The protein below binds the small molecule below.
Small molecule (SMILES): CC(=O)N[C@@H]1[C@@H](O)[C@H](O)[C@@H](CO)O[C@H]1O

Binding-site contacts:
Ligand atom O5 contacts residue ASN69 of chain 1.V at 2.3 Å (h-bond).
Ligand atom C4 contacts residue ASN69 of chain 1.V at 4.2 Å.
Ligand atom C2 contacts residue ASN69 of chain 1.V at 2.5 Å.
Ligand atom N2 contacts residue ASN69 of chain 1.V at 2.8 Å (h-bond).
Ligand atom C3 contacts residue ASN69 of chain 1.V at 3.8 Å.
Ligand atom C8 contacts residue ASN69 of chain 1.V at 4.0 Å.
Ligand atom C5 contacts residue ASN69 of chain 1.V at 3.6 Å.
Ligand atom C1 contacts residue ASN69 of chain 1.V at 1.4 Å.
Ligand atom C7 contacts residue ASN69 of chain 1.V at 3.8 Å.

Sequence of chain 1.V:
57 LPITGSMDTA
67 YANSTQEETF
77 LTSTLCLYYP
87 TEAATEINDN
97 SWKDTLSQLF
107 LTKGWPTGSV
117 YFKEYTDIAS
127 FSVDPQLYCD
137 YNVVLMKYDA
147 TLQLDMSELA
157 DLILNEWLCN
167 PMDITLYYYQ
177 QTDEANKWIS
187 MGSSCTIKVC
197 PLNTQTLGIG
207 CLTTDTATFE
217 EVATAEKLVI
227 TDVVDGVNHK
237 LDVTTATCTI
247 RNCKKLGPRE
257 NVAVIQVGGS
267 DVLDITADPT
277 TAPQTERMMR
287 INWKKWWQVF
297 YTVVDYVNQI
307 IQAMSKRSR